Sequence of chain 1.B:
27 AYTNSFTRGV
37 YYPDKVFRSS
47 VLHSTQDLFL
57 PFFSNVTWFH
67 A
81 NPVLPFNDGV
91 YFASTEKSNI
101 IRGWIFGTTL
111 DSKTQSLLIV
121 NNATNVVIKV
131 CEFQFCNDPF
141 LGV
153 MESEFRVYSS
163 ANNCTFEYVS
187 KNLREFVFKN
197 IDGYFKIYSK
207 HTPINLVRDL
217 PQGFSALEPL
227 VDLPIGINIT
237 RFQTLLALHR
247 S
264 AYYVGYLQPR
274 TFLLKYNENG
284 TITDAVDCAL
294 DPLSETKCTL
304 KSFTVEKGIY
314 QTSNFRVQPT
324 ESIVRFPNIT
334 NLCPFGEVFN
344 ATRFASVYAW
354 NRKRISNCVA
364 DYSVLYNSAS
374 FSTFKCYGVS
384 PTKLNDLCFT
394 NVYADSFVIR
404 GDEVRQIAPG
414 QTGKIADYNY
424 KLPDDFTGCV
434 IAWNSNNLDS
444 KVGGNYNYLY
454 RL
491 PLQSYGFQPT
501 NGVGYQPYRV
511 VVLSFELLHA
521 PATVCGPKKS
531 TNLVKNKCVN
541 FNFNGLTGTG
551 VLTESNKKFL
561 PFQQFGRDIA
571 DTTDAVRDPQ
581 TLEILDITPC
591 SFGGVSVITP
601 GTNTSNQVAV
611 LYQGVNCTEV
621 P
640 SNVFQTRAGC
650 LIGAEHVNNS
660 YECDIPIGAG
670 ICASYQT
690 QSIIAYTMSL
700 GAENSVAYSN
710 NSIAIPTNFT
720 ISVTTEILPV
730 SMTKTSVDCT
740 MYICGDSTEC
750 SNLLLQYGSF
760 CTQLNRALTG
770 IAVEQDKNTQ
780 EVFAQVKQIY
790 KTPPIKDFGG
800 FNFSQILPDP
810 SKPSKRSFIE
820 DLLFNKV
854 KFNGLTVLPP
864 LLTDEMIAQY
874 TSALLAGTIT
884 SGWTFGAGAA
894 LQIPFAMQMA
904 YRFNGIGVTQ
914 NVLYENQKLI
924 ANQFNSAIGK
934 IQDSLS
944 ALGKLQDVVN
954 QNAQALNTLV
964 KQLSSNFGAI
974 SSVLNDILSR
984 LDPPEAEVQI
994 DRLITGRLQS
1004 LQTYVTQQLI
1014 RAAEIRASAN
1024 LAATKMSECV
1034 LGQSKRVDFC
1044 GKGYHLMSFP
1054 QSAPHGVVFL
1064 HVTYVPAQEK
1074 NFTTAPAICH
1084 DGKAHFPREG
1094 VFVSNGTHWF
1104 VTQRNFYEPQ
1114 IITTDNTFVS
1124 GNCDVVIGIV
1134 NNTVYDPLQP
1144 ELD

This small molecule binds to this protein.
Small molecule (SMILES): CC(=O)N[C@@H]1[C@@H](O)[C@H](O)[C@@H](CO)O[C@H]1O

Binding-site contacts:
Ligand atom C3 contacts residue ASN61 of chain 1.B at 3.8 Å.
Ligand atom N2 contacts residue TYR28 of chain 1.B at 4.4 Å.
Ligand atom C7 contacts residue ASN61 of chain 1.B at 3.3 Å.
Ligand atom C5 contacts residue TYR28 of chain 1.B at 4.0 Å (hydrophobic).
Ligand atom C2 contacts residue ASN61 of chain 1.B at 2.5 Å.
Ligand atom N2 contacts residue ASN61 of chain 1.B at 2.8 Å (h-bond).
Ligand atom C4 contacts residue ASN61 of chain 1.B at 4.3 Å.
Ligand atom C5 contacts residue ASN61 of chain 1.B at 3.6 Å.
Ligand atom C1 contacts residue TYR28 of chain 1.B at 3.5 Å (hydrophobic).
Ligand atom C2 contacts residue TYR28 of chain 1.B at 4.5 Å (hydrophobic).
Ligand atom O5 contacts residue ASN61 of chain 1.B at 2.4 Å (h-bond).
Ligand atom C8 contacts residue ASN61 of chain 1.B at 3.6 Å.
Ligand atom O5 contacts residue TYR28 of chain 1.B at 4.0 Å.
Ligand atom O7 contacts residue ASN61 of chain 1.B at 3.8 Å.
Ligand atom C1 contacts residue ASN61 of chain 1.B at 1.4 Å.